Binding-site contacts:
Ligand atom N3 contacts residue PHE218 of chain 1.A at 3.2 Å.
Ligand atom O2' contacts residue ASN199 of chain 1.A at 2.9 Å (h-bond).
Ligand atom O1A contacts residue ARG292 of chain 1.A at 2.8 Å (salt-bridge).
Ligand atom C2C contacts residue ARG292 of chain 1.A at 3.4 Å.
Ligand atom O1A contacts residue ASN198 of chain 1.A at 3.4 Å (h-bond).
Ligand atom O5' contacts residue PHE178 of chain 1.A at 3.3 Å (h-bond).
Ligand atom C4C contacts residue TYR233 of chain 1.A at 3.5 Å (hydrophobic).
Ligand atom O1A contacts residue ASN199 of chain 1.A at 3.5 Å (h-bond).
Ligand atom N3 contacts residue ALA216 of chain 1.A at 2.9 Å (h-bond).
Ligand atom C1' contacts residue ASN179 of chain 1.A at 3.5 Å.
Ligand atom O3A contacts residue ASN179 of chain 1.A at 3.1 Å (h-bond).
Ligand atom O1B contacts residue ARG292 of chain 1.A at 3.0 Å (salt-bridge).
Ligand atom O3' contacts residue NAD1 of chain 1.D at 3.6 Å.
Ligand atom C5C contacts residue TYR233 of chain 1.A at 3.3 Å (hydrophobic).
Ligand atom O4 contacts residue PHE218 of chain 1.A at 3.4 Å.
Ligand atom O5' contacts residue ASN179 of chain 1.A at 3.5 Å (h-bond).
Ligand atom O6' contacts residue ASN179 of chain 1.A at 2.9 Å (h-bond).
Ligand atom O2B contacts residue ARG231 of chain 1.A at 2.9 Å (salt-bridge).
Ligand atom PA contacts residue ARG292 of chain 1.A at 3.5 Å.
Ligand atom C4 contacts residue PHE218 of chain 1.A at 3.2 Å (hydrophobic).
Ligand atom O3' contacts residue TYR149 of chain 1.A at 3.1 Å (h-bond).
Ligand atom O2 contacts residue ILE217 of chain 1.A at 3.4 Å.
Ligand atom O6' contacts residue TYR299 of chain 1.A at 2.8 Å (h-bond).
Ligand atom O2A contacts residue ASN199 of chain 1.A at 3.2 Å (h-bond).
Ligand atom O2 contacts residue ALA216 of chain 1.A at 3.5 Å (h-bond).
Ligand atom O2C contacts residue ASP295 of chain 1.A at 2.7 Å (salt-bridge).
Ligand atom O4' contacts residue SER124 of chain 1.A at 2.6 Å (h-bond).
Ligand atom O2A contacts residue LEU200 of chain 1.A at 2.9 Å (h-bond).
Ligand atom O2B contacts residue TYR299 of chain 1.A at 3.5 Å (h-bond).
Ligand atom O5C contacts residue ARG292 of chain 1.A at 3.2 Å (salt-bridge).
Ligand atom O2B contacts residue ASN179 of chain 1.A at 2.9 Å (h-bond).
Ligand atom PB contacts residue ASN179 of chain 1.A at 3.4 Å.
Ligand atom C4' contacts residue SER124 of chain 1.A at 3.3 Å.
Ligand atom C2 contacts residue PHE218 of chain 1.A at 3.4 Å (hydrophobic).
Ligand atom C5 contacts residue LEU200 of chain 1.A at 3.6 Å (hydrophobic).
Ligand atom O6' contacts residue PHE178 of chain 1.A at 3.2 Å (h-bond).
Ligand atom C6' contacts residue PHE178 of chain 1.A at 3.1 Å (hydrophobic).
Ligand atom C2' contacts residue NAD1 of chain 1.D at 3.4 Å.
Ligand atom C6' contacts residue SER124 of chain 1.A at 3.5 Å.
Ligand atom O2 contacts residue PHE218 of chain 1.A at 2.9 Å (h-bond).

Sequence of chain 1.A:
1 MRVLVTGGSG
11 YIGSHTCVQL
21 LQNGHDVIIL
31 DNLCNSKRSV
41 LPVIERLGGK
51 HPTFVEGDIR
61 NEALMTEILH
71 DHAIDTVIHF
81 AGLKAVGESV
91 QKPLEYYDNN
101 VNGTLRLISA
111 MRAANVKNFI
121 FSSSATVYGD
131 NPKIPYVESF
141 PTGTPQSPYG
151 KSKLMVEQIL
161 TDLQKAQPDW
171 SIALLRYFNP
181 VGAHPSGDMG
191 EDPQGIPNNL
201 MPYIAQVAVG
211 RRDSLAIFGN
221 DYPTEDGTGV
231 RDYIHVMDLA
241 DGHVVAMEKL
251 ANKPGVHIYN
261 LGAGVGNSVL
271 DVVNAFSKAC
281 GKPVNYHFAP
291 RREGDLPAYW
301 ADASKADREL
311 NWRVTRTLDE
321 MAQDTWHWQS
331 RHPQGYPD

The small molecule below binds the protein below.
Small molecule (SMILES): O=c1ccn([C@@H]2O[C@H](CO[P](=O)(O)O[P](=O)(O)O[C@H]3O[C@H](CO)[C@@H](O)[C@H](O)[C@H]3O)[C@@H](O)[C@H]2O)c(=O)[nH]1